Sequence of chain 1.G:
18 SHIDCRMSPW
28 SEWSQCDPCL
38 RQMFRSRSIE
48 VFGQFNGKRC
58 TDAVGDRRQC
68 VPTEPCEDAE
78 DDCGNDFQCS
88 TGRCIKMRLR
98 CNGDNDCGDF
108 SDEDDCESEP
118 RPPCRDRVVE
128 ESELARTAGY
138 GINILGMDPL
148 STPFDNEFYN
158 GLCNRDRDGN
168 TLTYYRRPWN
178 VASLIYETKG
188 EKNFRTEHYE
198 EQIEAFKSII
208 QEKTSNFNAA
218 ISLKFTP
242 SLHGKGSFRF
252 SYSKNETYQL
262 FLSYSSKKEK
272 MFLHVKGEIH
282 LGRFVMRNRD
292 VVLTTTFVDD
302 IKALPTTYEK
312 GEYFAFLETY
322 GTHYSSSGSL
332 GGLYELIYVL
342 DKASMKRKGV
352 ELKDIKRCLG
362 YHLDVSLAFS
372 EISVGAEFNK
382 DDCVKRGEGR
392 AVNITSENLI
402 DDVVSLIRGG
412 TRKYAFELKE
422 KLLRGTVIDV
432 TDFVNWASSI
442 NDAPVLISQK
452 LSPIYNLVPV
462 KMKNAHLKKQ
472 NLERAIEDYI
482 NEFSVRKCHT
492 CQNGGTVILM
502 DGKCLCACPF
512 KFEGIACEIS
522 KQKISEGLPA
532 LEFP

Binding-site contacts:
Ligand atom O5 contacts residue ASN215 of chain 1.G at 2.3 Å (h-bond).
Ligand atom N2 contacts residue ASN215 of chain 1.G at 3.0 Å (h-bond).
Ligand atom C2 contacts residue ASN215 of chain 1.G at 2.5 Å.
Ligand atom O7 contacts residue ASN215 of chain 1.G at 3.4 Å (h-bond).
Ligand atom C2 contacts residue ASN213 of chain 1.G at 4.2 Å.
Ligand atom N2 contacts residue PHE214 of chain 1.G at 3.7 Å.
Ligand atom O6 contacts residue HIS363 of chain 1.F at 3.8 Å.
Ligand atom C8 contacts residue SER252 of chain 1.G at 4.3 Å.
Ligand atom O7 contacts residue PHE214 of chain 1.G at 3.2 Å (h-bond).
Ligand atom O7 contacts residue ASN213 of chain 1.G at 4.0 Å.
Ligand atom C7 contacts residue PHE214 of chain 1.G at 3.8 Å (hydrophobic).
Ligand atom O5 contacts residue ASN380 of chain 1.F at 3.6 Å.
Ligand atom C7 contacts residue SER252 of chain 1.G at 4.2 Å.
Ligand atom O7 contacts residue SER252 of chain 1.G at 3.3 Å (h-bond).
Ligand atom C8 contacts residue ASN215 of chain 1.G at 3.3 Å.
Ligand atom O3 contacts residue ASP382 of chain 1.F at 4.4 Å.
Ligand atom C3 contacts residue ASN213 of chain 1.G at 4.3 Å.
Ligand atom C1 contacts residue ASN215 of chain 1.G at 1.4 Å.
Ligand atom N2 contacts residue ASN213 of chain 1.G at 3.5 Å.
Ligand atom C7 contacts residue TYR253 of chain 1.G at 3.8 Å (hydrophobic).
Ligand atom C5 contacts residue ASN215 of chain 1.G at 3.6 Å.
Ligand atom C7 contacts residue ASN213 of chain 1.G at 4.0 Å.
Ligand atom O7 contacts residue TYR253 of chain 1.G at 2.7 Å (h-bond).
Ligand atom C7 contacts residue ASN215 of chain 1.G at 3.0 Å.
Ligand atom N2 contacts residue TYR253 of chain 1.G at 4.3 Å.
Ligand atom C3 contacts residue ASN215 of chain 1.G at 3.8 Å.
Ligand atom C4 contacts residue ASN215 of chain 1.G at 4.2 Å.
Ligand atom C1 contacts residue ASN380 of chain 1.F at 4.0 Å.
Ligand atom O3 contacts residue ASN213 of chain 1.G at 3.3 Å.

Sequence of chain 1.F:
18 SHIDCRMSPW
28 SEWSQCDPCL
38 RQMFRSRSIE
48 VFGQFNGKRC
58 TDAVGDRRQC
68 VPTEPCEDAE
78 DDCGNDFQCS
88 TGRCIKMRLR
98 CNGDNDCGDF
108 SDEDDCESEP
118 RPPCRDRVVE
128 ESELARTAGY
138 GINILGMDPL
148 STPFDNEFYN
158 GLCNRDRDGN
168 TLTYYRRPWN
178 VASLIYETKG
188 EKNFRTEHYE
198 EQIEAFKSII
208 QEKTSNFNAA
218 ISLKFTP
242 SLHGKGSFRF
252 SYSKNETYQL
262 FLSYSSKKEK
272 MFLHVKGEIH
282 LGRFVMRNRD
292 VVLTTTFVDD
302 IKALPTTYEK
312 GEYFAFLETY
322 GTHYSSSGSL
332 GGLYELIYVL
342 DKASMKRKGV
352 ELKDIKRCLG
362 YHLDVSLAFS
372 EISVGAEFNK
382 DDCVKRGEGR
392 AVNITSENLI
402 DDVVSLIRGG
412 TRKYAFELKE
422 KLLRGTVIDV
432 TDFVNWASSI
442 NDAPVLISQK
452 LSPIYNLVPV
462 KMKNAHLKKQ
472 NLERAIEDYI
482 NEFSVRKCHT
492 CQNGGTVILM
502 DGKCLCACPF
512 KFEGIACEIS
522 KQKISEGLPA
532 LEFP

A protein and the small-molecule ligand that binds it are described below.
Small molecule (SMILES): CC(=O)N[C@@H]1[C@@H](O)[C@H](O)[C@@H](CO)O[C@H]1O